Binding-site contacts:
Ligand atom OP1 contacts residue ILE69 of chain 1.D at 3.0 Å (h-bond).
Ligand atom C5' contacts residue TYR39 of chain 1.D at 3.5 Å (hydrophobic).
Ligand atom OP3 contacts residue LYS35 of chain 1.D at 2.5 Å (salt-bridge).
Ligand atom C3' contacts residue LYS68 of chain 1.D at 3.7 Å.
Ligand atom P contacts residue LYS68 of chain 1.D at 3.3 Å.
Ligand atom P contacts residue LYS68 of chain 1.D at 3.7 Å.
Ligand atom C5' contacts residue GLY64 of chain 1.D at 3.4 Å.
Ligand atom N3 contacts residue ALA38 of chain 1.D at 3.5 Å.
Ligand atom OP1 contacts residue VAL65 of chain 1.D at 3.8 Å.
Ligand atom OP2 contacts residue LYS68 of chain 1.D at 3.0 Å.
Ligand atom OP1 contacts residue PRO63 of chain 1.D at 3.4 Å.
Ligand atom O3' contacts residue VAL65 of chain 1.D at 3.8 Å.
Ligand atom P contacts residue GLY66 of chain 1.D at 3.8 Å.
Ligand atom P contacts residue LYS35 of chain 1.D at 3.7 Å.
Ligand atom OP1 contacts residue LYS68 of chain 1.D at 3.5 Å (salt-bridge).
Ligand atom OP1 contacts residue NA1 of chain 1.F at 2.8 Å (h-bond).
Ligand atom OP2 contacts residue THR67 of chain 1.D at 3.8 Å.
Ligand atom C3' contacts residue GLY64 of chain 1.D at 3.9 Å.
Ligand atom C5' contacts residue GLY66 of chain 1.D at 3.8 Å.
Ligand atom OP2 contacts residue LYS68 of chain 1.D at 3.4 Å (salt-bridge).
Ligand atom OP1 contacts residue LEU62 of chain 1.D at 3.9 Å.
Ligand atom O5' contacts residue GLY66 of chain 1.D at 3.6 Å.
Ligand atom O3' contacts residue LYS68 of chain 1.D at 3.7 Å.
Ligand atom O3' contacts residue GLY64 of chain 1.D at 3.5 Å.
Ligand atom OP2 contacts residue LYS35 of chain 1.D at 3.8 Å.
Ligand atom O4' contacts residue ALA38 of chain 1.D at 3.6 Å.
Ligand atom O6 contacts residue HIS34 of chain 1.D at 3.9 Å.
Ligand atom P contacts residue ILE69 of chain 1.D at 3.9 Å.
Ligand atom OP2 contacts residue GLY66 of chain 1.D at 3.6 Å.
Ligand atom O3' contacts residue ILE69 of chain 1.D at 3.7 Å.
Ligand atom OP2 contacts residue VAL65 of chain 1.D at 3.6 Å (h-bond).
Ligand atom OP1 contacts residue GLY66 of chain 1.D at 2.8 Å (h-bond).
Ligand atom P contacts residue GLY64 of chain 1.D at 3.7 Å.
Ligand atom OP1 contacts residue THR67 of chain 1.D at 3.6 Å.
Ligand atom OP1 contacts residue GLY64 of chain 1.D at 2.8 Å (h-bond).
Ligand atom OP2 contacts residue NA1 of chain 1.F at 3.7 Å.
Ligand atom OP1 contacts residue LYS68 of chain 1.D at 2.3 Å (salt-bridge).
Ligand atom C3' contacts residue GLY66 of chain 1.D at 3.6 Å.
Ligand atom P contacts residue NA1 of chain 1.F at 3.7 Å.
Ligand atom C4' contacts residue GLY64 of chain 1.D at 3.2 Å.

This protein binds this small molecule.
Small molecule (SMILES): Cc1cn([C@H]2C[C@H](O[P](=O)(O)OC[C@H]3O[C@@H](n4ccc(N)nc4=O)C[C@@H]3O[P](=O)(O)OC[C@H]3O[C@@H](n4cnc5c(=O)nc(N)[nH]c54)C[C@@H]3O[P](=O)(O)OC[C@H]3O[C@@H](n4cnc5c(=O)nc(N)[nH]c54)C[C@@H]3O)[C@@H](CO[P](=O)(O)O[C@H]3C[C@H](n4cnc5c(=O)nc(N)[nH]c54)O[C@@H]3COP(=O)(O)O)O2)c(=O)[nH]c1=O

Sequence of chain 1.D:
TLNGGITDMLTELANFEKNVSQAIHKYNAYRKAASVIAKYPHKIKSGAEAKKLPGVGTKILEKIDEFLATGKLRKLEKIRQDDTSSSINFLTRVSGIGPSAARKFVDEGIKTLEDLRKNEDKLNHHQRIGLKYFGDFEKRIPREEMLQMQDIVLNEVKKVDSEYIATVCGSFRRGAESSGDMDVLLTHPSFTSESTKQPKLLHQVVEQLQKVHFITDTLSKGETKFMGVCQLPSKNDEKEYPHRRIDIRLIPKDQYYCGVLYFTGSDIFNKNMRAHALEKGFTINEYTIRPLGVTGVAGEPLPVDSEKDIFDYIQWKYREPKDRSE